A protein and the small-molecule ligand that binds it are described below.
Small molecule (SMILES): Cc1ncc(COP(=O)(O)O)c(/C=N/OCCC(=O)O)c1O

Binding-site contacts:
Ligand atom O3 contacts residue SER176 of chain 1.A at 3.8 Å.
Ligand atom N1 contacts residue SER178 of chain 1.A at 3.4 Å (h-bond).
Ligand atom O contacts residue LYS239 of chain 1.A at 3.7 Å.
Ligand atom C2A contacts residue ARG138 of chain 1.A at 3.3 Å.
Ligand atom O3P contacts residue THR200 of chain 1.A at 2.8 Å (h-bond).
Ligand atom O1P contacts residue GLY236 of chain 1.A at 3.2 Å.
Ligand atom C3 contacts residue HIS177 of chain 1.A at 3.6 Å.
Ligand atom OXT contacts residue LYS239 of chain 1.A at 2.9 Å (salt-bridge).
Ligand atom O2P contacts residue THR200 of chain 1.A at 3.2 Å (h-bond).
Ligand atom N contacts residue LYS144 of chain 1.A at 3.1 Å (salt-bridge).
Ligand atom OXT contacts residue VAL238 of chain 1.A at 3.4 Å (h-bond).
Ligand atom O4P contacts residue GLY199 of chain 1.A at 3.7 Å.
Ligand atom C6 contacts residue SER178 of chain 1.A at 3.3 Å.
Ligand atom OXT contacts residue GLY236 of chain 1.A at 3.7 Å.
Ligand atom C5A contacts residue THR235 of chain 1.A at 3.6 Å.
Ligand atom O2P contacts residue GLY236 of chain 1.A at 3.5 Å.
Ligand atom C6 contacts residue THR179 of chain 1.A at 3.6 Å.
Ligand atom O3 contacts residue LYS144 of chain 1.A at 3.3 Å.
Ligand atom OG contacts residue LYS144 of chain 1.A at 3.1 Å (salt-bridge).
Ligand atom C contacts residue LYS239 of chain 1.A at 3.4 Å.
Ligand atom C4A contacts residue LYS144 of chain 1.A at 3.5 Å.
Ligand atom C5 contacts residue HIS177 of chain 1.A at 3.7 Å.
Ligand atom O2P contacts residue THR201 of chain 1.A at 3.0 Å (h-bond).
Ligand atom O3P contacts residue HIS50 of chain 1.A at 3.5 Å.
Ligand atom C2A contacts residue SER176 of chain 1.A at 3.5 Å.
Ligand atom O1P contacts residue THR237 of chain 1.A at 2.9 Å (h-bond).
Ligand atom OG contacts residue THR36 of chain 1.A at 3.8 Å.
Ligand atom C4 contacts residue HIS177 of chain 1.A at 3.6 Å.
Ligand atom N contacts residue HIS177 of chain 1.A at 3.5 Å (h-bond).
Ligand atom N1 contacts residue GLU174 of chain 1.A at 3.0 Å (salt-bridge).
Ligand atom C2 contacts residue SER178 of chain 1.A at 3.7 Å.
Ligand atom O3P contacts residue GLY199 of chain 1.A at 3.7 Å.
Ligand atom O3P contacts residue ARG53 of chain 1.A at 3.1 Å (salt-bridge).
Ligand atom O3 contacts residue TYR148 of chain 1.A at 2.6 Å (h-bond).
Ligand atom C5 contacts residue SER178 of chain 1.A at 3.6 Å.
Ligand atom O contacts residue VAL238 of chain 1.A at 3.6 Å.
Ligand atom P contacts residue THR200 of chain 1.A at 3.6 Å.
Ligand atom O2P contacts residue GLY199 of chain 1.A at 3.6 Å.
Ligand atom O3 contacts residue HIS177 of chain 1.A at 3.7 Å.
Ligand atom C contacts residue VAL238 of chain 1.A at 3.6 Å (hydrophobic).

Sequence of chain 1.A:
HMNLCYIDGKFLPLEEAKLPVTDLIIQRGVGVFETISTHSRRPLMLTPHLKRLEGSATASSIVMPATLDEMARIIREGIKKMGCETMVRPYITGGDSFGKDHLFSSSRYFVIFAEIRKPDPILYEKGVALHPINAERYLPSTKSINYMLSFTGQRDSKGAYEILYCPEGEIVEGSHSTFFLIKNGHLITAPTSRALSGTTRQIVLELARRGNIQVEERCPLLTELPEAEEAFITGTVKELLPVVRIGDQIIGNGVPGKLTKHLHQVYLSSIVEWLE